Binding-site contacts:
Ligand atom C6 contacts residue CYS197 of chain 1.A at 4.3 Å (hydrophobic).
Ligand atom C7 contacts residue GLY196 of chain 1.A at 3.9 Å.
Ligand atom N8 contacts residue SER172 of chain 1.A at 3.0 Å (h-bond).
Ligand atom C1 contacts residue CYS173 of chain 1.A at 3.9 Å (hydrophobic).
Ligand atom C3 contacts residue SER172 of chain 1.A at 4.0 Å.
Ligand atom C2 contacts residue SER177 of chain 1.A at 3.7 Å.
Ligand atom C5 contacts residue TRP193 of chain 1.A at 3.9 Å (hydrophobic).
Ligand atom N8 contacts residue GLY204 of chain 1.A at 3.5 Å.
Ligand atom N4 contacts residue GLY196 of chain 1.A at 4.2 Å.
Ligand atom N4 contacts residue SER172 of chain 1.A at 3.9 Å.
Ligand atom N4 contacts residue TRP193 of chain 1.A at 3.7 Å.
Ligand atom C7 contacts residue GLY194 of chain 1.A at 4.0 Å.
Ligand atom C7 contacts residue ASP171 of chain 1.A at 3.7 Å.
Ligand atom N9 contacts residue ASP171 of chain 1.A at 2.9 Å (salt-bridge).
Ligand atom C7 contacts residue GLY204 of chain 1.A at 4.4 Å.
Ligand atom C2 contacts residue CYS173 of chain 1.A at 3.5 Å (hydrophobic).
Ligand atom C7 contacts residue SER172 of chain 1.A at 3.3 Å.
Ligand atom C3 contacts residue VAL191 of chain 1.A at 3.9 Å (hydrophobic).
Ligand atom C6 contacts residue CYS173 of chain 1.A at 3.9 Å (hydrophobic).
Ligand atom C7 contacts residue TRP193 of chain 1.A at 3.9 Å (hydrophobic).
Ligand atom N9 contacts residue CYS197 of chain 1.A at 3.9 Å.
Ligand atom C3 contacts residue GLY194 of chain 1.A at 4.2 Å.
Ligand atom C1 contacts residue GLN174 of chain 1.A at 4.0 Å.
Ligand atom N9 contacts residue GLY194 of chain 1.A at 3.9 Å.
Ligand atom N4 contacts residue GLY194 of chain 1.A at 3.8 Å.
Ligand atom C6 contacts residue GLY196 of chain 1.A at 4.3 Å.
Ligand atom N9 contacts residue GLY196 of chain 1.A at 2.9 Å (h-bond).
Ligand atom C5 contacts residue GLY194 of chain 1.A at 3.5 Å.
Ligand atom C1 contacts residue SO41 of chain 1.C at 3.9 Å.
Ligand atom C1 contacts residue SER177 of chain 1.A at 3.8 Å.
Ligand atom C6 contacts residue GLN174 of chain 1.A at 3.8 Å.
Ligand atom C5 contacts residue GLY196 of chain 1.A at 3.6 Å.
Ligand atom C3 contacts residue TRP193 of chain 1.A at 3.7 Å (hydrophobic).
Ligand atom N8 contacts residue TYR206 of chain 1.A at 4.3 Å.
Ligand atom N8 contacts residue ASP171 of chain 1.A at 3.0 Å (salt-bridge).
Ligand atom N8 contacts residue TRP193 of chain 1.A at 3.9 Å.
Ligand atom C2 contacts residue VAL191 of chain 1.A at 3.8 Å (hydrophobic).
Ligand atom C2 contacts residue GLN174 of chain 1.A at 4.4 Å.
Ligand atom N9 contacts residue SER172 of chain 1.A at 3.4 Å (h-bond).
Ligand atom C3 contacts residue SER192 of chain 1.A at 4.2 Å.

A protein and the small-molecule ligand that binds it are described below.
Small molecule (SMILES): [H]/N=C(\N)N1CCCCC1

Sequence of chain 1.A:
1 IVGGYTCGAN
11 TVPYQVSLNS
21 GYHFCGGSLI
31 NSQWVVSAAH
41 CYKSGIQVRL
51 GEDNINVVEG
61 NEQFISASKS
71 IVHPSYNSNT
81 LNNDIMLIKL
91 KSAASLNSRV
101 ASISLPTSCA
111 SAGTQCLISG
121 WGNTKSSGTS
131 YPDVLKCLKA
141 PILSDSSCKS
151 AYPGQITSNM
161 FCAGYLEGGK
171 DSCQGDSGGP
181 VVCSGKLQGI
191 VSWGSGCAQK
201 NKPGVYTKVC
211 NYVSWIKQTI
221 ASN